Sequence of chain 2.A:
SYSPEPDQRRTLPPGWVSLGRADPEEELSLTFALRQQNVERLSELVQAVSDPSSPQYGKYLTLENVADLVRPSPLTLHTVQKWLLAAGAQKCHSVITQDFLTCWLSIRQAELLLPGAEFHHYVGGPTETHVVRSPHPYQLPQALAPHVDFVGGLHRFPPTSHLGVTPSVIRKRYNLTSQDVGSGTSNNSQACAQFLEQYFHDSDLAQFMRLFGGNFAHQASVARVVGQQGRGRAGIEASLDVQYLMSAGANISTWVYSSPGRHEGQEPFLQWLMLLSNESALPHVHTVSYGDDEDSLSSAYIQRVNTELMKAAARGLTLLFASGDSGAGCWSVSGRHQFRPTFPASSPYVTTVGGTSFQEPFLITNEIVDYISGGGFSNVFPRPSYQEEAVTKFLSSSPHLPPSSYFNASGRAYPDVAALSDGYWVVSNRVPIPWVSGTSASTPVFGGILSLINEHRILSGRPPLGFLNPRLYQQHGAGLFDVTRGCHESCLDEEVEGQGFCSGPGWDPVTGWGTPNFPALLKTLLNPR

Binding-site contacts:
Ligand atom O7 contacts residue ARG208 of chain 2.A at 4.4 Å.
Ligand atom O6 contacts residue ASN210 of chain 2.A at 4.4 Å.
Ligand atom C2 contacts residue ASN210 of chain 2.A at 3.7 Å.
Ligand atom C5 contacts residue ARG208 of chain 2.A at 3.3 Å.
Ligand atom O6 contacts residue PHE516 of chain 2.A at 3.8 Å.
Ligand atom O3 contacts residue ASN210 of chain 2.A at 2.8 Å (h-bond).
Ligand atom C4 contacts residue ARG208 of chain 2.A at 3.9 Å.
Ligand atom O6 contacts residue ASN552 of chain 2.A at 4.2 Å.
Ligand atom C3 contacts residue ASN210 of chain 2.A at 2.5 Å.
Ligand atom O6 contacts residue ARG208 of chain 2.A at 3.4 Å (salt-bridge).
Ligand atom C3 contacts residue ASN552 of chain 2.A at 4.3 Å.
Ligand atom C1 contacts residue ASN210 of chain 2.A at 4.1 Å.
Ligand atom O5 contacts residue ASN210 of chain 2.A at 3.7 Å.
Ligand atom C6 contacts residue ARG208 of chain 2.A at 3.6 Å.
Ligand atom O6 contacts residue THR550 of chain 2.A at 4.3 Å.
Ligand atom C5 contacts residue ASN210 of chain 2.A at 2.5 Å.
Ligand atom C6 contacts residue PHE516 of chain 2.A at 4.4 Å (hydrophobic).
Ligand atom O3 contacts residue ASN552 of chain 2.A at 4.5 Å.
Ligand atom C6 contacts residue ASN210 of chain 2.A at 3.3 Å.
Ligand atom C5 contacts residue ASN552 of chain 2.A at 3.7 Å.
Ligand atom O5 contacts residue ARG208 of chain 2.A at 3.4 Å (salt-bridge).
Ligand atom C4 contacts residue ASN210 of chain 2.A at 1.3 Å.
Ligand atom C6 contacts residue ASN552 of chain 2.A at 3.3 Å.
Ligand atom C4 contacts residue ASN552 of chain 2.A at 3.0 Å.

A small-molecule ligand and the protein it binds are described below.
Small molecule (SMILES): CC(=O)N[C@@H]1[C@@H](O)[C@H](O)[C@@H](CO)O[C@H]1O